Sequence of chain 4.A:
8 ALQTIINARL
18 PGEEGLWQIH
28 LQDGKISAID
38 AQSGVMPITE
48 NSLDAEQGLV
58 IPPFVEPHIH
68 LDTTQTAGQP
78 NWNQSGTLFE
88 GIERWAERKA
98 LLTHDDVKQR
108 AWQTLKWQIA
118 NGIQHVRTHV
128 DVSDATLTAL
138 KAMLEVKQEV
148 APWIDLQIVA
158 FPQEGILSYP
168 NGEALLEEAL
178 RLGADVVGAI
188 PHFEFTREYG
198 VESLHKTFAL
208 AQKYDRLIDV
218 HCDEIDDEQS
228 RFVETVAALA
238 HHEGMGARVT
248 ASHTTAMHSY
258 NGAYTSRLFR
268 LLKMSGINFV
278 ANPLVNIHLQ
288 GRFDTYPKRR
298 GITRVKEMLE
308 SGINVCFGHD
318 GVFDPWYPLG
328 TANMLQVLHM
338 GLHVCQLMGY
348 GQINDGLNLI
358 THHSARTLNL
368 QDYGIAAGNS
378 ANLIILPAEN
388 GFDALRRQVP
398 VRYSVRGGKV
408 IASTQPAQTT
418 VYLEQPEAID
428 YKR

The protein below binds the small molecule below.
Small molecule (SMILES): O=C1NC=C(F)[C@H](O)N1

Binding-site contacts:
Ligand atom C2 contacts residue LEU85 of chain 4.A at 3.6 Å (hydrophobic).
Ligand atom C4 contacts residue GLU221 of chain 4.A at 3.6 Å.
Ligand atom C6 contacts residue TRP323 of chain 4.A at 3.4 Å (hydrophobic).
Ligand atom N1 contacts residue GLN160 of chain 4.A at 2.9 Å (h-bond).
Ligand atom C2 contacts residue GLU221 of chain 4.A at 3.8 Å.
Ligand atom O2 contacts residue ILE187 of chain 4.A at 3.7 Å.
Ligand atom C2 contacts residue GLN160 of chain 4.A at 3.7 Å.
Ligand atom O4 contacts residue GLU221 of chain 4.A at 3.8 Å.
Ligand atom N3 contacts residue LEU85 of chain 4.A at 3.4 Å.
Ligand atom O4 contacts residue HIS67 of chain 4.A at 3.6 Å (h-bond).
Ligand atom F5 contacts residue TRP323 of chain 4.A at 3.5 Å.
Ligand atom N1 contacts residue TRP323 of chain 4.A at 3.8 Å.
Ligand atom C2 contacts residue HIS218 of chain 4.A at 3.5 Å.
Ligand atom C5 contacts residue TRP323 of chain 4.A at 3.5 Å (hydrophobic).
Ligand atom C4 contacts residue FE1 of chain 4.B at 3.3 Å.
Ligand atom F5 contacts residue HIS67 of chain 4.A at 3.7 Å.
Ligand atom O4 contacts residue ASP317 of chain 4.A at 2.8 Å (salt-bridge).
Ligand atom O2 contacts residue HIS218 of chain 4.A at 3.5 Å.
Ligand atom O2 contacts residue GLN160 of chain 4.A at 3.0 Å (h-bond).
Ligand atom C6 contacts residue GLN160 of chain 4.A at 3.8 Å.
Ligand atom O4 contacts residue HIS218 of chain 4.A at 3.3 Å (h-bond).
Ligand atom O4 contacts residue HIS65 of chain 4.A at 3.7 Å.
Ligand atom N1 contacts residue PHE158 of chain 4.A at 3.8 Å.
Ligand atom C5 contacts residue HIS67 of chain 4.A at 3.6 Å.
Ligand atom F5 contacts residue ASP317 of chain 4.A at 3.1 Å.
Ligand atom C5 contacts residue FE1 of chain 4.B at 3.4 Å.
Ligand atom C5 contacts residue ASP317 of chain 4.A at 3.7 Å.
Ligand atom F5 contacts residue FE1 of chain 4.B at 3.7 Å.
Ligand atom N3 contacts residue HIS218 of chain 4.A at 3.5 Å.
Ligand atom N1 contacts residue HIS67 of chain 4.A at 3.9 Å.
Ligand atom N3 contacts residue GLU221 of chain 4.A at 2.8 Å (salt-bridge).
Ligand atom N3 contacts residue FE1 of chain 4.B at 3.8 Å.
Ligand atom O2 contacts residue GLU221 of chain 4.A at 3.8 Å.
Ligand atom O2 contacts residue LEU85 of chain 4.A at 3.6 Å.
Ligand atom C6 contacts residue HIS67 of chain 4.A at 3.5 Å.
Ligand atom O2 contacts residue PHE158 of chain 4.A at 3.4 Å.
Ligand atom C4 contacts residue ASP317 of chain 4.A at 3.6 Å.
Ligand atom O4 contacts residue HIS250 of chain 4.A at 2.8 Å (h-bond).
Ligand atom O4 contacts residue FE1 of chain 4.B at 2.1 Å.
Ligand atom C6 contacts residue FE1 of chain 4.B at 3.8 Å.